Sequence of chain 1.A:
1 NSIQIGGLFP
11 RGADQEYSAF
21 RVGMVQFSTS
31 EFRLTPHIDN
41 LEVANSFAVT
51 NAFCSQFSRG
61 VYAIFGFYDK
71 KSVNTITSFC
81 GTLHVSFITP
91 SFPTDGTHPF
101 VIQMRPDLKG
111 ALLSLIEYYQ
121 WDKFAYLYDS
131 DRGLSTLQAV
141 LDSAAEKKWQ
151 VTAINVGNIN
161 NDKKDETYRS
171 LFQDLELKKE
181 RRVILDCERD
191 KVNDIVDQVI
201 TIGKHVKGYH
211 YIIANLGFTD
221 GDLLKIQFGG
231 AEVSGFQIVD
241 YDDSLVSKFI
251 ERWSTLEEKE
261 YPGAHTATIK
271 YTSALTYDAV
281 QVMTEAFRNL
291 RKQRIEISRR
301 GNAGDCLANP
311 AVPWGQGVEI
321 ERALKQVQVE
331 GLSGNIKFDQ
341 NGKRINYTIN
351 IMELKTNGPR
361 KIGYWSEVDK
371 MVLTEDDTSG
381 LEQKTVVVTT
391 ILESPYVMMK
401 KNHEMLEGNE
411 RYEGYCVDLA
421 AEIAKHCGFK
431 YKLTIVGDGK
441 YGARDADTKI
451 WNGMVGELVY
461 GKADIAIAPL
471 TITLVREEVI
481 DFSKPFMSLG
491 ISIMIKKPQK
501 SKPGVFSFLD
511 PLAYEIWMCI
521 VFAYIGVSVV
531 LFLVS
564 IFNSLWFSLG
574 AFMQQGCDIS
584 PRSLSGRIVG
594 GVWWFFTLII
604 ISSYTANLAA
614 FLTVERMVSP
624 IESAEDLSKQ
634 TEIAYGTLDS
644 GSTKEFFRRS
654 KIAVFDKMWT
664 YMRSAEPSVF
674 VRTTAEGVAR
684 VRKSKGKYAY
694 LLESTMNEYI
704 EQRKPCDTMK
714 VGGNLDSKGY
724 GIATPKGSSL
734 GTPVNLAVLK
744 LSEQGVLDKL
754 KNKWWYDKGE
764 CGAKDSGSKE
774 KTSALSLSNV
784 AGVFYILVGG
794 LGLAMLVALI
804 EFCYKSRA

Binding-site contacts:
Ligand atom C5 contacts residue ASN335 of chain 1.A at 3.3 Å.
Ligand atom O4 contacts residue ASN335 of chain 1.A at 4.1 Å.
Ligand atom C1 contacts residue ASN346 of chain 1.A at 3.2 Å.
Ligand atom C2 contacts residue ASN335 of chain 1.A at 3.6 Å.
Ligand atom C4 contacts residue ASN335 of chain 1.A at 3.8 Å.
Ligand atom C5 contacts residue LYS337 of chain 1.A at 4.3 Å.
Ligand atom C5 contacts residue ASN346 of chain 1.A at 3.3 Å.
Ligand atom O5 contacts residue ASN335 of chain 1.A at 3.7 Å.
Ligand atom C6 contacts residue LYS337 of chain 1.A at 3.5 Å.
Ligand atom O5 contacts residue ASN346 of chain 1.A at 2.4 Å (h-bond).
Ligand atom O4 contacts residue GLN328 of chain 1.A at 4.3 Å.
Ligand atom N2 contacts residue ASN335 of chain 1.A at 3.9 Å.
Ligand atom O6 contacts residue ASN346 of chain 1.A at 2.3 Å (h-bond).
Ligand atom C3 contacts residue ASN335 of chain 1.A at 3.3 Å.
Ligand atom C6 contacts residue ASN346 of chain 1.A at 3.3 Å.
Ligand atom C1 contacts residue ASN335 of chain 1.A at 3.2 Å.
Ligand atom N2 contacts residue GLU330 of chain 1.A at 4.0 Å.
Ligand atom O3 contacts residue GLU330 of chain 1.A at 4.5 Å.
Ligand atom O6 contacts residue LYS337 of chain 1.A at 2.8 Å (salt-bridge).
Ligand atom C8 contacts residue GLU330 of chain 1.A at 4.4 Å.

This small molecule binds to this protein.
Small molecule (SMILES): CC(=O)N[C@@H]1[C@@H](O)[C@H](O)[C@@H](CO)O[C@H]1O